Sequence of chain 1.A:
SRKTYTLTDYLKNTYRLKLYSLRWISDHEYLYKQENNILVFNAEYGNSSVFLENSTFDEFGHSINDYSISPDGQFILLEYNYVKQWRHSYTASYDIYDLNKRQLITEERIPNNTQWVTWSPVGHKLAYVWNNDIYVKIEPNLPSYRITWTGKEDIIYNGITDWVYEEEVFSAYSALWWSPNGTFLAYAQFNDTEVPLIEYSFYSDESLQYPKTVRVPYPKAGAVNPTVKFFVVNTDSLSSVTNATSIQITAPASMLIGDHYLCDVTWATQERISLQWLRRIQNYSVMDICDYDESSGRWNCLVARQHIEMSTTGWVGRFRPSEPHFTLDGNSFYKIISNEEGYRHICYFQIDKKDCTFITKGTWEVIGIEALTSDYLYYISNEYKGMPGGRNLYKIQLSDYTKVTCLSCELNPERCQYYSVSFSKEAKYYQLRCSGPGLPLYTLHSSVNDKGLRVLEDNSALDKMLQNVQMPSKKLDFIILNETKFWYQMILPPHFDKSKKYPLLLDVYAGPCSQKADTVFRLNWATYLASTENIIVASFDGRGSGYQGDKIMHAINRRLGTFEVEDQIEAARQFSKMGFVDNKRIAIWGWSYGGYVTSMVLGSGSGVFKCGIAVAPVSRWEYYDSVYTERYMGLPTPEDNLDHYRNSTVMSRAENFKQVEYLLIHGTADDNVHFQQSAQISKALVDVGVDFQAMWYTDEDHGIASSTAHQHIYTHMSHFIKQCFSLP

Binding-site contacts:
Ligand atom C8 contacts residue THR193 of chain 1.A at 3.7 Å.
Ligand atom C1 contacts residue ILE156 of chain 1.A at 4.3 Å (hydrophobic).
Ligand atom O7 contacts residue ASN191 of chain 1.A at 4.3 Å.
Ligand atom O5 contacts residue THR193 of chain 1.A at 3.5 Å.
Ligand atom O5 contacts residue ASN191 of chain 1.A at 2.4 Å (h-bond).
Ligand atom N2 contacts residue ILE156 of chain 1.A at 3.8 Å.
Ligand atom C7 contacts residue GLN189 of chain 1.A at 4.3 Å.
Ligand atom C6 contacts residue THR193 of chain 1.A at 3.6 Å.
Ligand atom C8 contacts residue ASN191 of chain 1.A at 3.1 Å.
Ligand atom C1 contacts residue ASN191 of chain 1.A at 1.4 Å.
Ligand atom O7 contacts residue LYS229 of chain 1.A at 4.3 Å.
Ligand atom O7 contacts residue GLN189 of chain 1.A at 3.7 Å.
Ligand atom C2 contacts residue ASN191 of chain 1.A at 2.4 Å.
Ligand atom C7 contacts residue LYS229 of chain 1.A at 4.1 Å.
Ligand atom C6 contacts residue GLU194 of chain 1.A at 4.0 Å.
Ligand atom N2 contacts residue ASN191 of chain 1.A at 2.9 Å (h-bond).
Ligand atom C7 contacts residue ASN191 of chain 1.A at 3.3 Å.
Ligand atom C8 contacts residue GLU194 of chain 1.A at 3.3 Å.
Ligand atom C4 contacts residue ASN191 of chain 1.A at 4.2 Å.
Ligand atom C8 contacts residue GLN189 of chain 1.A at 4.3 Å.
Ligand atom C7 contacts residue THR193 of chain 1.A at 4.5 Å.
Ligand atom C7 contacts residue ILE156 of chain 1.A at 4.1 Å (hydrophobic).
Ligand atom C3 contacts residue ASN191 of chain 1.A at 3.8 Å.
Ligand atom C1 contacts residue THR193 of chain 1.A at 3.5 Å.
Ligand atom C8 contacts residue LYS229 of chain 1.A at 3.0 Å.
Ligand atom C5 contacts residue ASN191 of chain 1.A at 3.7 Å.
Ligand atom C5 contacts residue THR193 of chain 1.A at 3.6 Å.
Ligand atom O7 contacts residue ILE156 of chain 1.A at 4.2 Å.

This small molecule binds to this protein.
Small molecule (SMILES): CC(=O)N[C@H]1[C@H](O[C@H]2[C@H](O)[C@@H](NC(C)=O)CO[C@@H]2CO)O[C@H](CO)[C@@H](O[C@@H]2O[C@H](CO)[C@@H](O)[C@H](O)[C@@H]2O)[C@@H]1O